The protein below binds the small molecule below.
Small molecule (SMILES): C[C@]1(CC(=O)O)C[C@H](c2cccc(Cl)c2)[C@@H](c2ccc(Cl)cc2)N([C@H](CS(=O)(=O)N2CCCC2)C2CC2)C1=O

Sequence of chain 1.E:
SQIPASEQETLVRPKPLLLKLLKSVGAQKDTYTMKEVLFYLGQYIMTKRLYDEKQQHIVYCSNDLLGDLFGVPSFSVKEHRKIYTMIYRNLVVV

Binding-site contacts:
Ligand atom C23 contacts residue VAL78 of chain 1.E at 3.8 Å (hydrophobic).
Ligand atom CL1 contacts residue ILE46 of chain 1.E at 3.8 Å.
Ligand atom C10 contacts residue LEU39 of chain 1.E at 4.0 Å (hydrophobic).
Ligand atom CL2 contacts residue LEU39 of chain 1.E at 4.0 Å.
Ligand atom C15 contacts residue LEU39 of chain 1.E at 3.6 Å (hydrophobic).
Ligand atom O2 contacts residue LYS79 of chain 1.E at 3.8 Å.
Ligand atom C21 contacts residue VAL78 of chain 1.E at 3.5 Å (hydrophobic).
Ligand atom C2 contacts residue VAL78 of chain 1.E at 3.9 Å (hydrophobic).
Ligand atom O4 contacts residue GLY43 of chain 1.E at 3.3 Å.
Ligand atom O2 contacts residue VAL78 of chain 1.E at 3.5 Å (h-bond).
Ligand atom O2 contacts residue HIS81 of chain 1.E at 2.9 Å (h-bond).
Ligand atom CL2 contacts residue HIS81 of chain 1.E at 3.5 Å.
Ligand atom C3 contacts residue ILE46 of chain 1.E at 3.7 Å (hydrophobic).
Ligand atom C17 contacts residue HIS81 of chain 1.E at 3.3 Å.
Ligand atom C23 contacts residue HIS81 of chain 1.E at 4.0 Å.
Ligand atom C8 contacts residue ILE84 of chain 1.E at 4.0 Å (hydrophobic).
Ligand atom C16 contacts residue HIS81 of chain 1.E at 3.8 Å.
Ligand atom C12 contacts residue LEU39 of chain 1.E at 3.6 Å (hydrophobic).
Ligand atom C9 contacts residue PHE76 of chain 1.E at 3.9 Å (hydrophobic).
Ligand atom O3 contacts residue LYS79 of chain 1.E at 3.0 Å (salt-bridge).
Ligand atom C11 contacts residue GLY43 of chain 1.E at 3.7 Å.
Ligand atom CL1 contacts residue ILE84 of chain 1.E at 3.8 Å.
Ligand atom CL2 contacts residue ILE84 of chain 1.E at 3.7 Å.
Ligand atom C28 contacts residue GLN44 of chain 1.E at 3.9 Å.
Ligand atom C3 contacts residue VAL78 of chain 1.E at 4.0 Å (hydrophobic).
Ligand atom C1 contacts residue TYR52 of chain 1.E at 3.7 Å (hydrophobic).
Ligand atom C1 contacts residue MET47 of chain 1.E at 3.8 Å (hydrophobic).
Ligand atom CL2 contacts residue TYR85 of chain 1.E at 3.7 Å.
Ligand atom C23 contacts residue LYS79 of chain 1.E at 3.7 Å.
Ligand atom C1 contacts residue ILE46 of chain 1.E at 3.5 Å (hydrophobic).
Ligand atom C1 contacts residue GLY43 of chain 1.E at 3.9 Å.
Ligand atom C2 contacts residue TYR52 of chain 1.E at 3.7 Å (hydrophobic).
Ligand atom C9 contacts residue ILE84 of chain 1.E at 3.6 Å (hydrophobic).
Ligand atom C16 contacts residue LEU39 of chain 1.E at 4.0 Å (hydrophobic).
Ligand atom C11 contacts residue LEU39 of chain 1.E at 3.5 Å (hydrophobic).
Ligand atom C28 contacts residue MET47 of chain 1.E at 4.0 Å (hydrophobic).
Ligand atom C6 contacts residue HIS81 of chain 1.E at 3.8 Å.
Ligand atom O1 contacts residue TYR52 of chain 1.E at 4.0 Å.
Ligand atom C12 contacts residue GLY43 of chain 1.E at 3.7 Å.
Ligand atom C10 contacts residue ILE46 of chain 1.E at 3.8 Å (hydrophobic).